A protein and the small-molecule ligand that binds it are described below.
Small molecule (SMILES): CC1O[Rh+](O)(O)(O)[Rh+](O)(O)(O)O1

Sequence of chain 1.A:
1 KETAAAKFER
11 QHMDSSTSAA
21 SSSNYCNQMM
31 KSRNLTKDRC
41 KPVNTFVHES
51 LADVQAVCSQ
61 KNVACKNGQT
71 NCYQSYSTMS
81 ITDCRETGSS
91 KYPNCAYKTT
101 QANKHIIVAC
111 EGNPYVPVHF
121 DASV

Binding-site contacts:
Ligand atom O10 contacts residue HIS105 of chain 1.A at 4.3 Å.
Ligand atom C1 contacts residue HIS105 of chain 1.A at 3.4 Å.
Ligand atom O14 contacts residue HIS105 of chain 1.A at 3.0 Å (h-bond).
Ligand atom RH3 contacts residue THR78 of chain 1.A at 4.5 Å.
Ligand atom C1 contacts residue TYR76 of chain 1.A at 3.7 Å (hydrophobic).
Ligand atom O12 contacts residue HIS105 of chain 1.A at 3.1 Å (h-bond).
Ligand atom RH3 contacts residue HIS105 of chain 1.A at 2.1 Å.
Ligand atom C2 contacts residue SER75 of chain 1.A at 4.4 Å.
Ligand atom O11 contacts residue HIS105 of chain 1.A at 4.0 Å.
Ligand atom O12 contacts residue TYR76 of chain 1.A at 3.8 Å.
Ligand atom RH4 contacts residue HIS105 of chain 1.A at 3.4 Å.
Ligand atom C2 contacts residue HIS105 of chain 1.A at 3.2 Å.
Ligand atom O15 contacts residue HIS105 of chain 1.A at 3.6 Å.
Ligand atom C2 contacts residue TYR76 of chain 1.A at 2.5 Å (hydrophobic).